This protein binds this small molecule.
Small molecule (SMILES): C=C(Br)CCO

Binding-site contacts:
Ligand atom C4 contacts residue LEU286 of chain 1.B at 3.7 Å (hydrophobic).
Ligand atom C2 contacts residue MET184 of chain 1.B at 4.3 Å (hydrophobic).
Ligand atom O5 contacts residue VAL106 of chain 1.B at 3.5 Å.
Ligand atom C3 contacts residue LEU216 of chain 1.B at 3.9 Å (hydrophobic).
Ligand atom BR1 contacts residue PHE282 of chain 1.B at 3.3 Å.
Ligand atom C1 contacts residue PHE188 of chain 1.B at 4.3 Å (hydrophobic).
Ligand atom C4 contacts residue VAL106 of chain 1.B at 3.6 Å (hydrophobic).
Ligand atom C2 contacts residue PHE282 of chain 1.B at 4.0 Å (hydrophobic).
Ligand atom O5 contacts residue VAL220 of chain 1.B at 3.6 Å.
Ligand atom C1 contacts residue PHE109 of chain 1.B at 3.5 Å (hydrophobic).
Ligand atom O5 contacts residue LEU216 of chain 1.B at 3.4 Å.
Ligand atom BR1 contacts residue TYR281 of chain 1.B at 4.1 Å.
Ligand atom C1 contacts residue VAL106 of chain 1.B at 4.3 Å (hydrophobic).
Ligand atom O5 contacts residue LEU286 of chain 1.B at 3.6 Å.
Ligand atom BR1 contacts residue LEU289 of chain 1.B at 4.2 Å.
Ligand atom C3 contacts residue LEU286 of chain 1.B at 4.1 Å (hydrophobic).
Ligand atom C1 contacts residue LEU110 of chain 1.B at 4.0 Å (hydrophobic).
Ligand atom BR1 contacts residue LEU286 of chain 1.B at 4.2 Å.
Ligand atom BR1 contacts residue VAL285 of chain 1.B at 4.1 Å.
Ligand atom BR1 contacts residue MET184 of chain 1.B at 4.3 Å.
Ligand atom C1 contacts residue MET184 of chain 1.B at 3.5 Å (hydrophobic).
Ligand atom C4 contacts residue LEU216 of chain 1.B at 4.3 Å (hydrophobic).
Ligand atom C4 contacts residue LEU289 of chain 1.B at 3.6 Å (hydrophobic).

Sequence of chain 1.B:
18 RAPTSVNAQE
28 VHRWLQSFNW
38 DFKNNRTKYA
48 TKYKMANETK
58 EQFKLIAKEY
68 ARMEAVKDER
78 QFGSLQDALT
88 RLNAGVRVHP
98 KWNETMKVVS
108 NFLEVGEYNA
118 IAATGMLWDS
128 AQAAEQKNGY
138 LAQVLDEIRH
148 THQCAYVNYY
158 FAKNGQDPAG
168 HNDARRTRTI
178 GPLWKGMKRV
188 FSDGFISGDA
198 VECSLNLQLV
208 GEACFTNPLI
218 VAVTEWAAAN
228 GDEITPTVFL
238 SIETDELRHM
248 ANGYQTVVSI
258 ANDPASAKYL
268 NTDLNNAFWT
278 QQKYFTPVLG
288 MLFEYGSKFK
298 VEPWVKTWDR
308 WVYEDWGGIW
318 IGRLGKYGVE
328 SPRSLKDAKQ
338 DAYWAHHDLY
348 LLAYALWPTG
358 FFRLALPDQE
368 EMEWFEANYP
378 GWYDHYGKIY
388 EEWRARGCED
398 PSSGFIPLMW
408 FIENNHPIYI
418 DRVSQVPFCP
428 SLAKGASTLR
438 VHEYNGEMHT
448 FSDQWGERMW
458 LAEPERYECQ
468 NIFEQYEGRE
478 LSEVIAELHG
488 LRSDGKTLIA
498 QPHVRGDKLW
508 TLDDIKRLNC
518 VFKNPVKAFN